Binding-site contacts:
Ligand atom C6 contacts residue GLN59 of chain 1.C at 3.4 Å.
Ligand atom O4 contacts residue ARG210 of chain 1.C at 3.1 Å (salt-bridge).
Ligand atom S1 contacts residue ARG206 of chain 1.C at 3.7 Å.
Ligand atom C4 contacts residue GLU207 of chain 1.C at 3.5 Å.
Ligand atom C4 contacts residue ARG210 of chain 1.C at 3.6 Å.
Ligand atom C14 contacts residue ASP157 of chain 1.C at 3.5 Å.
Ligand atom C18 contacts residue ASP157 of chain 1.C at 3.7 Å.
Ligand atom C13 contacts residue GLY15 of chain 1.C at 3.6 Å.
Ligand atom O4 contacts residue GLU207 of chain 1.C at 2.8 Å (salt-bridge).
Ligand atom C10 contacts residue TYR69 of chain 1.C at 3.3 Å (hydrophobic).
Ligand atom C16 contacts residue ASP157 of chain 1.C at 3.6 Å.
Ligand atom C15 contacts residue GLU207 of chain 1.C at 3.7 Å.
Ligand atom O5 contacts residue ARG210 of chain 1.C at 3.4 Å.
Ligand atom C18 contacts residue ARG210 of chain 1.C at 3.6 Å.
Ligand atom O5 contacts residue GLY182 of chain 1.C at 3.6 Å (h-bond).
Ligand atom C12 contacts residue GLY15 of chain 1.C at 3.0 Å.
Ligand atom C16 contacts residue TYR69 of chain 1.C at 3.6 Å (hydrophobic).
Ligand atom C6 contacts residue PRO32 of chain 1.C at 3.6 Å (hydrophobic).
Ligand atom O5 contacts residue THR186 of chain 1.C at 2.5 Å (h-bond).
Ligand atom O3 contacts residue TYR69 of chain 1.C at 2.7 Å (h-bond).
Ligand atom C10 contacts residue ILE34 of chain 1.C at 3.7 Å (hydrophobic).
Ligand atom C3 contacts residue ARG210 of chain 1.C at 3.6 Å.
Ligand atom N1 contacts residue ASP157 of chain 1.C at 2.8 Å (salt-bridge).
Ligand atom O5 contacts residue LYS213 of chain 1.C at 3.5 Å (salt-bridge).
Ligand atom C9 contacts residue TYR69 of chain 1.C at 3.4 Å (hydrophobic).
Ligand atom C8 contacts residue GLU207 of chain 1.C at 3.6 Å.
Ligand atom C11 contacts residue TYR69 of chain 1.C at 3.6 Å (hydrophobic).
Ligand atom O3 contacts residue GLU207 of chain 1.C at 3.7 Å.
Ligand atom C2 contacts residue ARG210 of chain 1.C at 3.7 Å.
Ligand atom N1 contacts residue ARG183 of chain 1.C at 3.7 Å.
Ligand atom C17 contacts residue GLU207 of chain 1.C at 3.4 Å.
Ligand atom S1 contacts residue GLU207 of chain 1.C at 3.5 Å (salt-bridge).
Ligand atom C20 contacts residue GLU207 of chain 1.C at 3.7 Å.
Ligand atom C7 contacts residue GLN59 of chain 1.C at 3.1 Å.
Ligand atom C17 contacts residue TYR69 of chain 1.C at 3.6 Å (hydrophobic).
Ligand atom O5 contacts residue ADP1 of chain 1.L at 3.7 Å.
Ligand atom O1 contacts residue LEU16 of chain 1.C at 3.6 Å.
Ligand atom C5 contacts residue PRO32 of chain 1.C at 3.6 Å (hydrophobic).
Ligand atom C18 contacts residue THR186 of chain 1.C at 3.5 Å.
Ligand atom C17 contacts residue ARG206 of chain 1.C at 3.7 Å.

This small molecule binds to this protein.
Small molecule (SMILES): C/C1=C/C(=O)O[C@@H]2C[C@@H](CC[C@H](C)/C=C\CC1)O[C@@](O)([C@@H]1CSC(=O)N1)C2

Sequence of chain 1.C:
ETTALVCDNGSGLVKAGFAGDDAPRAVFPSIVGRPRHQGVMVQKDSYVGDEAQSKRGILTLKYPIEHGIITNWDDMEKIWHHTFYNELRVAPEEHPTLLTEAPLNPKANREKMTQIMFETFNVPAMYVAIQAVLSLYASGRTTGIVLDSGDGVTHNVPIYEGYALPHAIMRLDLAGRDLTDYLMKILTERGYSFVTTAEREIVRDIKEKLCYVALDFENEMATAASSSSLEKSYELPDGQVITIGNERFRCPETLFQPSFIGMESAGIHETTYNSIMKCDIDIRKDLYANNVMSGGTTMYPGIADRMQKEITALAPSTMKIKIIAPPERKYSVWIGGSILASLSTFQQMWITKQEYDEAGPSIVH

Sequence of chain 1.D:
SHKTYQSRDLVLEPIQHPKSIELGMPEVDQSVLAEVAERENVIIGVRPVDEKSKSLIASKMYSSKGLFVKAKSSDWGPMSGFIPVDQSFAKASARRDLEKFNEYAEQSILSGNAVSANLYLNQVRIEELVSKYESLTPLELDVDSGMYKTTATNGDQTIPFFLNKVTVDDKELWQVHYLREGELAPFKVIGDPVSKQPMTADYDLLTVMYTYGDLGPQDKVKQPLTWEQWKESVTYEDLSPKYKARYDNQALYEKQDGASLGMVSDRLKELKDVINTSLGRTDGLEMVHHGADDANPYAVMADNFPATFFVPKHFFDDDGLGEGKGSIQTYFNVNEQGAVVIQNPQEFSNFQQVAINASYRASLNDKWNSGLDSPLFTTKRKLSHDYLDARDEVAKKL